Binding-site contacts:
Ligand atom N2 contacts residue TYR139 of chain 1.KB at 3.6 Å.
Ligand atom C3 contacts residue ASN48 of chain 1.KB at 3.8 Å.
Ligand atom C8 contacts residue TYR59 of chain 1.KB at 3.9 Å (hydrophobic).
Ligand atom C7 contacts residue ASN48 of chain 1.KB at 3.5 Å.
Ligand atom C8 contacts residue THR57 of chain 1.KB at 3.9 Å.
Ligand atom C8 contacts residue SER55 of chain 1.KB at 3.2 Å.
Ligand atom C7 contacts residue THR57 of chain 1.KB at 4.0 Å.
Ligand atom C4 contacts residue ASN48 of chain 1.KB at 4.2 Å.
Ligand atom N2 contacts residue ASN48 of chain 1.KB at 2.9 Å (h-bond).
Ligand atom O6 contacts residue THR50 of chain 1.KB at 4.5 Å.
Ligand atom O7 contacts residue TYR59 of chain 1.KB at 2.3 Å (h-bond).
Ligand atom C8 contacts residue TYR139 of chain 1.KB at 3.3 Å (hydrophobic).
Ligand atom C5 contacts residue THR50 of chain 1.KB at 3.8 Å.
Ligand atom C8 contacts residue THR50 of chain 1.KB at 4.3 Å.
Ligand atom O7 contacts residue THR57 of chain 1.KB at 3.8 Å.
Ligand atom O5 contacts residue THR50 of chain 1.KB at 3.8 Å.
Ligand atom O7 contacts residue TYR139 of chain 1.KB at 4.5 Å.
Ligand atom C2 contacts residue ASN48 of chain 1.KB at 2.4 Å.
Ligand atom C1 contacts residue THR50 of chain 1.KB at 4.4 Å.
Ligand atom O1S6 contacts residue GLY53 of chain 1.KB at 3.9 Å.
Ligand atom C7 contacts residue SER55 of chain 1.KB at 4.3 Å.
Ligand atom C6 contacts residue THR50 of chain 1.KB at 3.6 Å.
Ligand atom C5 contacts residue ASN48 of chain 1.KB at 3.7 Å.
Ligand atom C1 contacts residue ASN48 of chain 1.KB at 1.4 Å.
Ligand atom C7 contacts residue TYR59 of chain 1.KB at 3.4 Å (hydrophobic).
Ligand atom O7 contacts residue ASN48 of chain 1.KB at 3.7 Å.
Ligand atom C7 contacts residue SER54 of chain 1.KB at 4.4 Å.
Ligand atom O5 contacts residue ASN48 of chain 1.KB at 2.4 Å (h-bond).
Ligand atom C8 contacts residue PHE115 of chain 1.KB at 4.0 Å (hydrophobic).
Ligand atom C8 contacts residue ARG56 of chain 1.KB at 4.3 Å.
Ligand atom C8 contacts residue SER54 of chain 1.KB at 3.1 Å.
Ligand atom C7 contacts residue TYR139 of chain 1.KB at 3.6 Å (hydrophobic).

Sequence of chain 1.KB:
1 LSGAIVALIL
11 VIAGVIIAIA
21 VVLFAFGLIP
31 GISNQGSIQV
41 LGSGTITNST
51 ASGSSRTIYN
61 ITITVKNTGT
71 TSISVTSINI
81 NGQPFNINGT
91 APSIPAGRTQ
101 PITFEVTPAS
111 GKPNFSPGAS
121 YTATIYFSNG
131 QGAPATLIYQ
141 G

A protein and the small-molecule ligand that binds it are described below.
Small molecule (SMILES): CC(=O)N[C@H]1[C@H](O[C@H]2[C@H](O)[C@@H](NC(C)=O)CO[C@@H]2CO)O[C@H](CO)[C@@H](O)[C@@H]1O[C@@H]1O[C@H](CS(=O)(=O)O)[C@@H](O)[C@H](O)[C@H]1O